The small molecule below binds the protein below.
Small molecule (SMILES): CC(=O)N[C@@H]1[C@@H](O)[C@H](O)[C@@H](CO)O[C@H]1O

Binding-site contacts:
Ligand atom C7 contacts residue GLN322 of chain 35.E at 3.9 Å.
Ligand atom C8 contacts residue GLN322 of chain 35.E at 3.2 Å.
Ligand atom O5 contacts residue ASN313 of chain 35.E at 2.3 Å (h-bond).
Ligand atom N2 contacts residue GLN322 of chain 35.E at 4.5 Å.
Ligand atom C2 contacts residue ASN313 of chain 35.E at 2.4 Å.
Ligand atom N2 contacts residue ASN313 of chain 35.E at 3.0 Å (h-bond).
Ligand atom C5 contacts residue ASN313 of chain 35.E at 3.6 Å.
Ligand atom O7 contacts residue GLN322 of chain 35.E at 4.4 Å.
Ligand atom C6 contacts residue THR315 of chain 35.E at 3.8 Å.
Ligand atom C4 contacts residue ASN313 of chain 35.E at 4.2 Å.
Ligand atom C1 contacts residue ASN313 of chain 35.E at 1.4 Å.
Ligand atom O5 contacts residue THR315 of chain 35.E at 3.9 Å.
Ligand atom C7 contacts residue ASN313 of chain 35.E at 3.5 Å.
Ligand atom C3 contacts residue ASN313 of chain 35.E at 3.8 Å.
Ligand atom O7 contacts residue ASN313 of chain 35.E at 3.6 Å.
Ligand atom C5 contacts residue THR315 of chain 35.E at 4.0 Å.

Sequence of chain 35.E:
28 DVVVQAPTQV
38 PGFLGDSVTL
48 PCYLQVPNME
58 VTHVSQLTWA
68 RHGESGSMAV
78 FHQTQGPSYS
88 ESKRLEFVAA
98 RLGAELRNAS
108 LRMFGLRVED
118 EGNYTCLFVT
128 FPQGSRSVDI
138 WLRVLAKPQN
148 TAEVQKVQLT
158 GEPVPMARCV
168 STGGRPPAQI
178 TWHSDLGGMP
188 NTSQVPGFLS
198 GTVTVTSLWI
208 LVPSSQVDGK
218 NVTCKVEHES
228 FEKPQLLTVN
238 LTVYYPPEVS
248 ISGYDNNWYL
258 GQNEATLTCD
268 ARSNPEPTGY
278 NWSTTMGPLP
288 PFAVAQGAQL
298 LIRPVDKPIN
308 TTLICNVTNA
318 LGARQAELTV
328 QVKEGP